Sequence of chain 1.K:
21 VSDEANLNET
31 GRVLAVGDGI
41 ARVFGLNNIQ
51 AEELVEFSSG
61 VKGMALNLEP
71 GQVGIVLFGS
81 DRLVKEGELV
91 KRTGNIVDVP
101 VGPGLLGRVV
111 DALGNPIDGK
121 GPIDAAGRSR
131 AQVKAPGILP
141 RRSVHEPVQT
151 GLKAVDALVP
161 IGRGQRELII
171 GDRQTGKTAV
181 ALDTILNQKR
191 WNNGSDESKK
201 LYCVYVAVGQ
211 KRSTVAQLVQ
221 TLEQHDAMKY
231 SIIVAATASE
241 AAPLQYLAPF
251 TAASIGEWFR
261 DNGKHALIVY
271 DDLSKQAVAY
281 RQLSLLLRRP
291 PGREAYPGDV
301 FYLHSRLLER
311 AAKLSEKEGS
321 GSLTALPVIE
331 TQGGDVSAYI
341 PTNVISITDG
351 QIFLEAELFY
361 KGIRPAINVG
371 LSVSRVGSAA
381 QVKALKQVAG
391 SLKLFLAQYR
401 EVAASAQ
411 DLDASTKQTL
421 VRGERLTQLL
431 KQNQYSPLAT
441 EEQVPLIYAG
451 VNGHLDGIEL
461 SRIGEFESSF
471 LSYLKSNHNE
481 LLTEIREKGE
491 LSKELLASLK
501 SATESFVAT

This small molecule binds to this protein.
Small molecule (SMILES): Nc1ncnc2c1ncn2[C@@H]1O[C@H](CO[P](=O)(O)O[P](=O)(O)NP(=O)(O)O)[C@@H](O)[C@H]1O

Binding-site contacts:
Ligand atom O3A contacts residue LYS177 of chain 1.K at 3.2 Å (salt-bridge).
Ligand atom N1 contacts residue GLN434 of chain 1.K at 3.8 Å.
Ligand atom O3G contacts residue GLN174 of chain 1.K at 3.5 Å (h-bond).
Ligand atom O1A contacts residue ALA179 of chain 1.K at 3.0 Å (h-bond).
Ligand atom N1 contacts residue GLN432 of chain 1.K at 3.5 Å (h-bond).
Ligand atom O5' contacts residue GLY176 of chain 1.K at 3.5 Å.
Ligand atom C5' contacts residue PHE359 of chain 1.K at 3.7 Å (hydrophobic).
Ligand atom O1B contacts residue GLN174 of chain 1.K at 3.6 Å (h-bond).
Ligand atom N9 contacts residue GLN434 of chain 1.K at 3.8 Å.
Ligand atom C6 contacts residue ARG364 of chain 1.K at 3.6 Å.
Ligand atom N3B contacts residue MG1 of chain 1.PA at 3.8 Å.
Ligand atom O4' contacts residue PHE359 of chain 1.K at 3.1 Å.
Ligand atom O1G contacts residue ARG173 of chain 1.K at 3.6 Å.
Ligand atom N6 contacts residue GLN432 of chain 1.K at 2.7 Å (h-bond).
Ligand atom N1 contacts residue ARG364 of chain 1.K at 3.8 Å.
Ligand atom C8 contacts residue ALA179 of chain 1.K at 3.5 Å (hydrophobic).
Ligand atom O2B contacts residue THR178 of chain 1.K at 3.0 Å (h-bond).
Ligand atom N3B contacts residue GLN174 of chain 1.K at 3.2 Å.
Ligand atom N6 contacts residue ARG364 of chain 1.K at 3.6 Å.
Ligand atom O1B contacts residue LYS177 of chain 1.K at 2.7 Å (salt-bridge).
Ligand atom N3 contacts residue ARG364 of chain 1.K at 3.7 Å.
Ligand atom O2' contacts residue GLN434 of chain 1.K at 3.0 Å (h-bond).
Ligand atom O1G contacts residue LYS177 of chain 1.K at 3.8 Å.
Ligand atom PB contacts residue MG1 of chain 1.PA at 3.5 Å.
Ligand atom C2' contacts residue GLN434 of chain 1.K at 3.4 Å.
Ligand atom PG contacts residue MG1 of chain 1.PA at 3.4 Å.
Ligand atom PB contacts residue LYS177 of chain 1.K at 3.5 Å.
Ligand atom O2G contacts residue MG1 of chain 1.PA at 2.2 Å.
Ligand atom O3A contacts residue GLY176 of chain 1.K at 2.8 Å (h-bond).
Ligand atom O1B contacts residue THR175 of chain 1.K at 3.0 Å (h-bond).
Ligand atom N7 contacts residue ALA179 of chain 1.K at 3.5 Å.
Ligand atom O2B contacts residue MG1 of chain 1.PA at 2.2 Å.
Ligand atom C6 contacts residue GLN432 of chain 1.K at 3.5 Å.
Ligand atom PB contacts residue GLY176 of chain 1.K at 3.7 Å.
Ligand atom O1A contacts residue THR178 of chain 1.K at 3.7 Å.
Ligand atom O1B contacts residue GLY176 of chain 1.K at 3.1 Å (h-bond).
Ligand atom O2B contacts residue LYS177 of chain 1.K at 3.7 Å.
Ligand atom O1G contacts residue GLN174 of chain 1.K at 3.1 Å (h-bond).
Ligand atom O4' contacts residue ARG364 of chain 1.K at 3.5 Å (salt-bridge).
Ligand atom PA contacts residue GLY176 of chain 1.K at 3.8 Å.

Sequence of chain 1.N:
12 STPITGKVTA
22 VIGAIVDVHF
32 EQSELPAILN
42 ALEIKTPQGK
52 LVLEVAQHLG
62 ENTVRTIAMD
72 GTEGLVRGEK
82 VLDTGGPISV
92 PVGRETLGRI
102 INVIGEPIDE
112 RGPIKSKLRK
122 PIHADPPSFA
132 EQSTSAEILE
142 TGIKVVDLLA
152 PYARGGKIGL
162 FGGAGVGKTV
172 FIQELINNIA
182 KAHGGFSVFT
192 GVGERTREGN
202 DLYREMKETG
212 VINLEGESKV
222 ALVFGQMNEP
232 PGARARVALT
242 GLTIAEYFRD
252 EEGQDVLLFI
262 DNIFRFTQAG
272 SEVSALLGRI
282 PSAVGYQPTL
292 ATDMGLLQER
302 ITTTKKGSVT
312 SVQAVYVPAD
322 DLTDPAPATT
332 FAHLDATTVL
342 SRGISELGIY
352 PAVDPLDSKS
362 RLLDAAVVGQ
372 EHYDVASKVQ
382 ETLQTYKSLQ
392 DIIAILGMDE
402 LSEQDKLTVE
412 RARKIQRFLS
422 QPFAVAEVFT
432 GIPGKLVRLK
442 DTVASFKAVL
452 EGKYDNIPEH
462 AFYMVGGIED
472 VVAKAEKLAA